Sequence of chain 2.A:
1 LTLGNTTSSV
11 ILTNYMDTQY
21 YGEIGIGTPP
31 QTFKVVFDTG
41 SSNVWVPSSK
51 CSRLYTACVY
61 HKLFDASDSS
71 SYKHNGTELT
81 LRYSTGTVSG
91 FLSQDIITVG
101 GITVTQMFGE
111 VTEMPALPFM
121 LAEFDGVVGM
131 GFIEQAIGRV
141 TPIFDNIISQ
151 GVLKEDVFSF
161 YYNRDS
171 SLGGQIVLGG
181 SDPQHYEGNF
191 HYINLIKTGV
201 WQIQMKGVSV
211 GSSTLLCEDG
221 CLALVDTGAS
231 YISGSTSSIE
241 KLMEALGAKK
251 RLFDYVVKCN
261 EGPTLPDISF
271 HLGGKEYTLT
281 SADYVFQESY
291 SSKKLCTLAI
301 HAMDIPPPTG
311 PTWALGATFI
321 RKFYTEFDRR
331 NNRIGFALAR

Binding-site contacts:
Ligand atom N2 contacts residue ASN75 of chain 2.A at 2.9 Å (h-bond).
Ligand atom C4 contacts residue ASN75 of chain 2.A at 4.2 Å.
Ligand atom O7 contacts residue HIS74 of chain 2.A at 4.0 Å.
Ligand atom C2 contacts residue ASN75 of chain 2.A at 2.5 Å.
Ligand atom C1 contacts residue THR77 of chain 2.A at 4.4 Å.
Ligand atom C7 contacts residue ASN75 of chain 2.A at 3.5 Å.
Ligand atom O5 contacts residue ASN75 of chain 2.A at 2.4 Å (h-bond).
Ligand atom O7 contacts residue ASN75 of chain 2.A at 3.4 Å.
Ligand atom C8 contacts residue ASN75 of chain 2.A at 4.2 Å.
Ligand atom C3 contacts residue ASN75 of chain 2.A at 3.8 Å.
Ligand atom C1 contacts residue ASN75 of chain 2.A at 1.5 Å.
Ligand atom N2 contacts residue THR77 of chain 2.A at 4.0 Å.
Ligand atom C5 contacts residue ASN75 of chain 2.A at 3.7 Å.

The small molecule below binds the protein below.
Small molecule (SMILES): CC(=O)N[C@@H]1[C@@H](O)[C@H](O)[C@@H](CO)O[C@H]1O